Sequence of chain 1.A:
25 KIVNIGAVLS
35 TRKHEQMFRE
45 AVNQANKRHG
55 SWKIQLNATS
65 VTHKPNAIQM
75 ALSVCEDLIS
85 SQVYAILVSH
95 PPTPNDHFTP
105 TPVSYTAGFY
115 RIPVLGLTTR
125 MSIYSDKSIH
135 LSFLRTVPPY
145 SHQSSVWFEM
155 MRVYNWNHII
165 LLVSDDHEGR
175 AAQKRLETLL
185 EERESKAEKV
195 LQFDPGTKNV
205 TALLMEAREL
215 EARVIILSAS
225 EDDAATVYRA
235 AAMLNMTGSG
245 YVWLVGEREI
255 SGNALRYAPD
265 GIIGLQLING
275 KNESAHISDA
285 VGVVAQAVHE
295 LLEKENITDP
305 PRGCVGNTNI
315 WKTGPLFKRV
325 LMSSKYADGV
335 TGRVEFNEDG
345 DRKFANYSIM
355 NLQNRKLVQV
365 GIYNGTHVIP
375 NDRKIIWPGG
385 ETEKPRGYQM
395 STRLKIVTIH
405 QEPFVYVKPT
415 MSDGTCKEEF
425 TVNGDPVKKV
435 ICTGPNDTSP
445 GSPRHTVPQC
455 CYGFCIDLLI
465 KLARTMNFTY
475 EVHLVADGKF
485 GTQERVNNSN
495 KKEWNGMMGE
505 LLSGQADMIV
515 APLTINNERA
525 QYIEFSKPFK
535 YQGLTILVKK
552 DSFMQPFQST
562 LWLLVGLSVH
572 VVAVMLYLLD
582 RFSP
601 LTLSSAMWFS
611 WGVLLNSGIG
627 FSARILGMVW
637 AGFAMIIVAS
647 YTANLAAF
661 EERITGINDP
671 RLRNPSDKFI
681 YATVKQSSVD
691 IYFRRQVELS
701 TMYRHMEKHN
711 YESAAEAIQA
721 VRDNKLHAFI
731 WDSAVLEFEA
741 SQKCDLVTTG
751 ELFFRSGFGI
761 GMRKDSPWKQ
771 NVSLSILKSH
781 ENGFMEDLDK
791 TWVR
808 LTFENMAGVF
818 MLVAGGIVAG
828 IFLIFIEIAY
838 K

Binding-site contacts:
Ligand atom C5 contacts residue ASN471 of chain 1.A at 3.6 Å.
Ligand atom C3 contacts residue ASN471 of chain 1.A at 4.0 Å.
Ligand atom C7 contacts residue MET470 of chain 1.A at 3.7 Å (hydrophobic).
Ligand atom C7 contacts residue ASN471 of chain 1.A at 3.4 Å.
Ligand atom C4 contacts residue ASN471 of chain 1.A at 4.3 Å.
Ligand atom O7 contacts residue MET470 of chain 1.A at 3.4 Å.
Ligand atom O3 contacts residue ASN471 of chain 1.A at 4.4 Å.
Ligand atom C1 contacts residue ASN471 of chain 1.A at 1.5 Å.
Ligand atom C2 contacts residue ASN471 of chain 1.A at 2.7 Å.
Ligand atom O7 contacts residue ASN471 of chain 1.A at 3.2 Å (h-bond).
Ligand atom N2 contacts residue MET470 of chain 1.A at 4.4 Å.
Ligand atom N2 contacts residue ASN471 of chain 1.A at 3.4 Å (h-bond).
Ligand atom O5 contacts residue ASN471 of chain 1.A at 2.4 Å (h-bond).
Ligand atom C8 contacts residue MET470 of chain 1.A at 4.0 Å (hydrophobic).
Ligand atom C8 contacts residue ASN471 of chain 1.A at 4.5 Å.
Ligand atom O7 contacts residue THR469 of chain 1.A at 4.3 Å.

The protein below binds the small molecule below.
Small molecule (SMILES): CC(=O)N[C@@H]1[C@@H](O)[C@H](O)[C@@H](CO)O[C@H]1O